Sequence of chain 1.A:
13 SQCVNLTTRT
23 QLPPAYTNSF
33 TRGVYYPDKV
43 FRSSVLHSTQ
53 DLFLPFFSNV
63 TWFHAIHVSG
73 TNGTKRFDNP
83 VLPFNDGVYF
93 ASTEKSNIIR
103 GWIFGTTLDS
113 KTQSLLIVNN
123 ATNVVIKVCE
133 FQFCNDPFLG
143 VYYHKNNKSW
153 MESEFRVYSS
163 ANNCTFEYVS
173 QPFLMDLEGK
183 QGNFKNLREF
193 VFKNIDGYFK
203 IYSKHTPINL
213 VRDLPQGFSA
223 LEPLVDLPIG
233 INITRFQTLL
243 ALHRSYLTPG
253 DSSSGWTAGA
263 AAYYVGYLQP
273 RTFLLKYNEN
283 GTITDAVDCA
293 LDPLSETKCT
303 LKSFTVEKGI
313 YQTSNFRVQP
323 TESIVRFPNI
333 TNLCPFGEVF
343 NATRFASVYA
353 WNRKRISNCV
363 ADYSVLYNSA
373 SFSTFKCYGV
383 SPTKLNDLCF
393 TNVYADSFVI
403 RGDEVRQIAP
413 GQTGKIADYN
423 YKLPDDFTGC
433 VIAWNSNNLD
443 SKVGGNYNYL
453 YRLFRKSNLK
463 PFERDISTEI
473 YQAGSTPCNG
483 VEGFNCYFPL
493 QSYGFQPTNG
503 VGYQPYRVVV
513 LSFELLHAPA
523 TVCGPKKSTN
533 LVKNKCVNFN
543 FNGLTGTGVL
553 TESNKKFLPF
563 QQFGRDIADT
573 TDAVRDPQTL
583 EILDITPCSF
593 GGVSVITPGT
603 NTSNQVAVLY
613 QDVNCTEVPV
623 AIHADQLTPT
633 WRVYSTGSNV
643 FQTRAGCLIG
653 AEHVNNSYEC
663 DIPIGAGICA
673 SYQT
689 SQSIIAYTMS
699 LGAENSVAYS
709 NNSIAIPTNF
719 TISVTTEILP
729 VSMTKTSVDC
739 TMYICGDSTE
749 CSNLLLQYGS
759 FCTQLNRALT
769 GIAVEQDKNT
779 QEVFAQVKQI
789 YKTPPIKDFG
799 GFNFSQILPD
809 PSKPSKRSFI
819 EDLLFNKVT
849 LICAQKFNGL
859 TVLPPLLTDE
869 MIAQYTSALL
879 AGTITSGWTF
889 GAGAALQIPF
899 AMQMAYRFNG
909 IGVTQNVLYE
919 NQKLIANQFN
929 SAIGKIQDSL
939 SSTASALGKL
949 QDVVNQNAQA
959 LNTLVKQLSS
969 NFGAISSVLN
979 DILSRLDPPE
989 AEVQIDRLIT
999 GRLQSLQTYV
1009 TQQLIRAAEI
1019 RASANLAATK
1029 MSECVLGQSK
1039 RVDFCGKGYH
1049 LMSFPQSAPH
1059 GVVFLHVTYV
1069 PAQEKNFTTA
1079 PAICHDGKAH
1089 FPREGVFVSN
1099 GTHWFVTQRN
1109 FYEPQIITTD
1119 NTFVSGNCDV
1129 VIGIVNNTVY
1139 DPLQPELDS

A small-molecule ligand and the protein it binds are described below.
Small molecule (SMILES): CC(=O)N[C@H]1[C@H](O[C@H]2[C@H](O)[C@@H](NC(C)=O)CO[C@@H]2CO)O[C@H](CO)[C@@H](O[C@@H]2O[C@H](CO[C@H]3O[C@H](CO)[C@@H](O)[C@H](O)[C@@H]3O)[C@@H](O)[C@H](O[C@H]3O[C@H](CO)[C@@H](O)[C@H](O)[C@@H]3O)[C@@H]2O)[C@@H]1O

Binding-site contacts:
Ligand atom C5 contacts residue ASN717 of chain 1.A at 3.7 Å.
Ligand atom N2 contacts residue ASN717 of chain 1.A at 2.9 Å (h-bond).
Ligand atom C3 contacts residue ASN717 of chain 1.A at 3.8 Å.
Ligand atom C7 contacts residue LEU922 of chain 1.A at 3.8 Å (hydrophobic).
Ligand atom C6 contacts residue LEU922 of chain 1.A at 4.5 Å (hydrophobic).
Ligand atom C8 contacts residue ASN717 of chain 1.A at 4.4 Å.
Ligand atom O7 contacts residue LEU922 of chain 1.A at 4.4 Å.
Ligand atom C7 contacts residue GLN1071 of chain 1.A at 4.5 Å.
Ligand atom C8 contacts residue LEU922 of chain 1.A at 3.3 Å (hydrophobic).
Ligand atom O6 contacts residue GLN926 of chain 1.A at 4.2 Å.
Ligand atom C3 contacts residue LEU922 of chain 1.A at 4.5 Å (hydrophobic).
Ligand atom O7 contacts residue GLN1071 of chain 1.A at 3.4 Å (h-bond).
Ligand atom C5 contacts residue LEU922 of chain 1.A at 4.1 Å (hydrophobic).
Ligand atom O5 contacts residue ASN717 of chain 1.A at 2.4 Å (h-bond).
Ligand atom C8 contacts residue GLN926 of chain 1.A at 4.2 Å.
Ligand atom C7 contacts residue ASN717 of chain 1.A at 3.2 Å.
Ligand atom O7 contacts residue ASN717 of chain 1.A at 3.2 Å (h-bond).
Ligand atom C1 contacts residue GLN1071 of chain 1.A at 4.0 Å.
Ligand atom O4 contacts residue LEU922 of chain 1.A at 4.3 Å.
Ligand atom O5 contacts residue GLN1071 of chain 1.A at 4.0 Å.
Ligand atom C8 contacts residue THR716 of chain 1.A at 4.4 Å.
Ligand atom C8 contacts residue ASN925 of chain 1.A at 4.2 Å.
Ligand atom C2 contacts residue ASN717 of chain 1.A at 2.5 Å.
Ligand atom C1 contacts residue ASN717 of chain 1.A at 1.4 Å.
Ligand atom N2 contacts residue LEU922 of chain 1.A at 4.0 Å.
Ligand atom C4 contacts residue ASN717 of chain 1.A at 4.2 Å.